Binding-site contacts:
Ligand atom O contacts residue GLU166 of chain 1.A at 2.7 Å (salt-bridge).
Ligand atom C contacts residue PHQ1 of chain 1.G at 2.9 Å.
Ligand atom C contacts residue HIS142 of chain 1.A at 3.9 Å.
Ligand atom O contacts residue PHQ1 of chain 1.G at 3.2 Å.
Ligand atom CB contacts residue ALA113 of chain 1.A at 4.3 Å (hydrophobic).
Ligand atom CA contacts residue PHQ1 of chain 1.G at 2.5 Å.
Ligand atom OXT contacts residue HIS146 of chain 1.A at 3.5 Å (h-bond).
Ligand atom O contacts residue HIS142 of chain 1.A at 3.5 Å (h-bond).
Ligand atom C contacts residue HIS231 of chain 1.A at 3.8 Å.
Ligand atom C contacts residue TYR157 of chain 1.A at 4.1 Å (hydrophobic).
Ligand atom OXT contacts residue PHE114 of chain 1.A at 4.2 Å.
Ligand atom OXT contacts residue ZN1 of chain 1.F at 2.8 Å.
Ligand atom N contacts residue GLU143 of chain 1.A at 4.3 Å.
Ligand atom O contacts residue HIS146 of chain 1.A at 3.5 Å (h-bond).
Ligand atom CA contacts residue ZN1 of chain 1.F at 4.2 Å.
Ligand atom CA contacts residue GLU143 of chain 1.A at 4.2 Å.
Ligand atom N contacts residue ASN112 of chain 1.A at 3.1 Å (h-bond).
Ligand atom OXT contacts residue GLU143 of chain 1.A at 2.9 Å (salt-bridge).
Ligand atom C contacts residue HIS146 of chain 1.A at 3.9 Å.
Ligand atom C contacts residue ZN1 of chain 1.F at 2.7 Å.
Ligand atom CA contacts residue ALA113 of chain 1.A at 3.3 Å (hydrophobic).
Ligand atom O contacts residue TYR157 of chain 1.A at 3.2 Å (h-bond).
Ligand atom OXT contacts residue GLU166 of chain 1.A at 4.3 Å.
Ligand atom O contacts residue ZN1 of chain 1.F at 2.0 Å.
Ligand atom C contacts residue ALA113 of chain 1.A at 4.0 Å (hydrophobic).
Ligand atom C contacts residue GLU166 of chain 1.A at 3.9 Å.
Ligand atom CB contacts residue PHQ1 of chain 1.G at 3.6 Å.
Ligand atom OXT contacts residue HIS142 of chain 1.A at 3.6 Å.
Ligand atom CA contacts residue HIS231 of chain 1.A at 4.0 Å.
Ligand atom N contacts residue HIS231 of chain 1.A at 4.1 Å.
Ligand atom CB contacts residue HIS231 of chain 1.A at 3.5 Å.
Ligand atom OXT contacts residue ALA113 of chain 1.A at 3.7 Å.
Ligand atom O contacts residue HIS231 of chain 1.A at 2.9 Å (h-bond).
Ligand atom N contacts residue PHQ1 of chain 1.G at 1.4 Å.
Ligand atom CB contacts residue ASN112 of chain 1.A at 4.0 Å.
Ligand atom CB contacts residue TYR157 of chain 1.A at 4.2 Å (hydrophobic).
Ligand atom OXT contacts residue PHQ1 of chain 1.G at 3.3 Å (h-bond).
Ligand atom N contacts residue ALA113 of chain 1.A at 3.6 Å.
Ligand atom C contacts residue GLU143 of chain 1.A at 3.8 Å.
Ligand atom CA contacts residue ASN112 of chain 1.A at 3.7 Å.

Sequence of chain 1.A:
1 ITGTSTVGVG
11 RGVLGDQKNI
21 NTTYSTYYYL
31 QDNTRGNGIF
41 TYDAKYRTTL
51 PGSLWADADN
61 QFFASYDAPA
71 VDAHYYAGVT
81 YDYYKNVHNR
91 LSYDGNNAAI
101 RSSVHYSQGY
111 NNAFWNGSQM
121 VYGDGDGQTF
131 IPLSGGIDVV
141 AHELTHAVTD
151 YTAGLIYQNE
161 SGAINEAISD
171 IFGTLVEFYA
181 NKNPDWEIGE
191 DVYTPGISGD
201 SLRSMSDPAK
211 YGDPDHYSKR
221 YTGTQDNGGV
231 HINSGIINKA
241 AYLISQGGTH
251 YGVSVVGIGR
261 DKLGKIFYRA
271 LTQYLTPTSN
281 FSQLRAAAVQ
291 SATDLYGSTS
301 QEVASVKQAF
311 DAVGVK

This protein binds this small molecule.
Small molecule (SMILES): C[C@@H](N)C(=O)O